Binding-site contacts:
Ligand atom C3 contacts residue GLU271 of chain 1.C at 4.4 Å.
Ligand atom C2 contacts residue GLU271 of chain 1.C at 4.4 Å.
Ligand atom C4 contacts residue ASN273 of chain 1.C at 4.4 Å.
Ligand atom C7 contacts residue ASN273 of chain 1.C at 3.8 Å.
Ligand atom N2 contacts residue ASN273 of chain 1.C at 2.9 Å (h-bond).
Ligand atom C8 contacts residue ARG416 of chain 1.C at 4.2 Å.
Ligand atom O3 contacts residue GLU271 of chain 1.C at 4.4 Å.
Ligand atom C3 contacts residue ASN273 of chain 1.C at 3.9 Å.
Ligand atom C4 contacts residue GLU271 of chain 1.C at 3.7 Å.
Ligand atom O4 contacts residue GLU271 of chain 1.C at 4.4 Å.
Ligand atom C2 contacts residue ASN273 of chain 1.C at 2.5 Å.
Ligand atom C1 contacts residue ASN273 of chain 1.C at 1.5 Å.
Ligand atom C6 contacts residue GLU271 of chain 1.C at 4.0 Å.
Ligand atom O7 contacts residue SER418 of chain 1.C at 3.6 Å.
Ligand atom O7 contacts residue ASN273 of chain 1.C at 4.1 Å.
Ligand atom C5 contacts residue ASN273 of chain 1.C at 3.8 Å.
Ligand atom O5 contacts residue ASN273 of chain 1.C at 2.5 Å (h-bond).

Sequence of chain 1.C:
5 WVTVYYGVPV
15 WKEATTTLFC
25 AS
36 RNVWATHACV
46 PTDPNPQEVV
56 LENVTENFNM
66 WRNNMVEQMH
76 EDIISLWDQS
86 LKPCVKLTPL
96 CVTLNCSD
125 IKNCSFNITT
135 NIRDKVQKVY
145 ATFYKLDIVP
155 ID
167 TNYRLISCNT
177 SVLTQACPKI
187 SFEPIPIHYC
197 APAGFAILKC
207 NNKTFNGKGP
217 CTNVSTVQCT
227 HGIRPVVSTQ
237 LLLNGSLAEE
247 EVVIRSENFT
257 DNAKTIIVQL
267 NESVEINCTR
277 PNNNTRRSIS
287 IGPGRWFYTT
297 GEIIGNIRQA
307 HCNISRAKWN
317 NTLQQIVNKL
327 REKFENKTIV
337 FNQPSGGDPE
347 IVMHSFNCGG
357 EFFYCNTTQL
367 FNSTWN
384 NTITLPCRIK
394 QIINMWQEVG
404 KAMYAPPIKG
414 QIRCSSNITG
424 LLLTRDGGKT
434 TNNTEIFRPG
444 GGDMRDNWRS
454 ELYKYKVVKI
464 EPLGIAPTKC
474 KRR

A small-molecule ligand and the protein it binds are described below.
Small molecule (SMILES): CC(=O)N[C@@H]1[C@@H](O)[C@H](O)[C@@H](CO)O[C@H]1O